Sequence of chain 1.A:
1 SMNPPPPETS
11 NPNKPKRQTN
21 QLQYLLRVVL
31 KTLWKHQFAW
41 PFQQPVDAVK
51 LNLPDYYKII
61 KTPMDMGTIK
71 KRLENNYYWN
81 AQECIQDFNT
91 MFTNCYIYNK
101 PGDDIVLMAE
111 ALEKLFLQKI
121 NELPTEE

This small molecule binds to this protein.
Small molecule (SMILES): CCn1cnc2c1c(=O)[nH]c(=O)n2CC1CCC(CNS(=O)(=O)c2ccc(OC3CCOCC3)c(F)c2)CC1

Binding-site contacts:
Ligand atom C7 contacts residue PRO41 of chain 1.A at 3.7 Å (hydrophobic).
Ligand atom N1 contacts residue ILE105 of chain 1.A at 3.8 Å.
Ligand atom C4 contacts residue LEU53 of chain 1.A at 3.9 Å (hydrophobic).
Ligand atom N1 contacts residue LEU53 of chain 1.A at 4.0 Å.
Ligand atom C18 contacts residue PHE38 of chain 1.A at 3.9 Å (hydrophobic).
Ligand atom C18 contacts residue MET108 of chain 1.A at 4.0 Å (hydrophobic).
Ligand atom C15 contacts residue MET108 of chain 1.A at 3.6 Å (hydrophobic).
Ligand atom C17 contacts residue MET108 of chain 1.A at 3.6 Å (hydrophobic).
Ligand atom C2 contacts residue LEU53 of chain 1.A at 3.7 Å (hydrophobic).
Ligand atom F1 contacts residue ASP104 of chain 1.A at 3.0 Å.
Ligand atom O1 contacts residue ASN99 of chain 1.A at 2.9 Å (h-bond).
Ligand atom O6 contacts residue LEU107 of chain 1.A at 3.9 Å.
Ligand atom C20 contacts residue ASP104 of chain 1.A at 3.6 Å.
Ligand atom C25 contacts residue PHE38 of chain 1.A at 3.8 Å (hydrophobic).
Ligand atom C4 contacts residue ILE105 of chain 1.A at 4.0 Å (hydrophobic).
Ligand atom N3 contacts residue PRO41 of chain 1.A at 4.0 Å.
Ligand atom C6 contacts residue VAL46 of chain 1.A at 3.4 Å (hydrophobic).
Ligand atom C7 contacts residue PHE42 of chain 1.A at 3.5 Å (hydrophobic).
Ligand atom O2 contacts residue LEU53 of chain 1.A at 3.6 Å.
Ligand atom C3 contacts residue LEU53 of chain 1.A at 4.0 Å (hydrophobic).
Ligand atom C5 contacts residue PRO41 of chain 1.A at 3.4 Å (hydrophobic).
Ligand atom O1 contacts residue TYR56 of chain 1.A at 4.1 Å.
Ligand atom O2 contacts residue ASN99 of chain 1.A at 3.5 Å (h-bond).
Ligand atom C5 contacts residue LEU51 of chain 1.A at 3.8 Å (hydrophobic).
Ligand atom C6 contacts residue PRO41 of chain 1.A at 3.7 Å (hydrophobic).
Ligand atom C25 contacts residue LEU107 of chain 1.A at 3.6 Å (hydrophobic).
Ligand atom N2 contacts residue LEU53 of chain 1.A at 4.0 Å.
Ligand atom C2 contacts residue ASN99 of chain 1.A at 3.6 Å.
Ligand atom C1 contacts residue ASN99 of chain 1.A at 3.7 Å.
Ligand atom O3 contacts residue MET108 of chain 1.A at 3.6 Å.
Ligand atom N3 contacts residue LEU51 of chain 1.A at 3.7 Å.
Ligand atom C26 contacts residue LEU107 of chain 1.A at 4.1 Å (hydrophobic).
Ligand atom C1 contacts residue LEU53 of chain 1.A at 4.0 Å (hydrophobic).
Ligand atom C21 contacts residue ASP104 of chain 1.A at 3.9 Å.
Ligand atom N4 contacts residue PRO41 of chain 1.A at 3.9 Å.
Ligand atom C11 contacts residue TRP40 of chain 1.A at 4.0 Å (hydrophobic).
Ligand atom N1 contacts residue ASN99 of chain 1.A at 2.8 Å (h-bond).
Ligand atom N4 contacts residue VAL46 of chain 1.A at 4.0 Å.
Ligand atom O3 contacts residue TRP40 of chain 1.A at 3.4 Å.
Ligand atom C1 contacts residue ILE105 of chain 1.A at 3.8 Å (hydrophobic).